Sequence of chain 1.B:
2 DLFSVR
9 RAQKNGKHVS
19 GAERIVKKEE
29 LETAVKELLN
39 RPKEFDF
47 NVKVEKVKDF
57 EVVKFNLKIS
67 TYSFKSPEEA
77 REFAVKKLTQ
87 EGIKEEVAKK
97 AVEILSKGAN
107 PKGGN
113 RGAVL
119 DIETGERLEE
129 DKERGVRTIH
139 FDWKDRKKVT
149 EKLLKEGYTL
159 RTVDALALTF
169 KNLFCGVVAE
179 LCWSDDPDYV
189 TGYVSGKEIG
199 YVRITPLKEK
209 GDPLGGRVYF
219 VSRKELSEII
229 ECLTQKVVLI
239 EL

Binding-site contacts:
Ligand atom C6 contacts residue TYR199 of chain 1.B at 3.1 Å (hydrophobic).
Ligand atom C6 contacts residue THR160 of chain 1.B at 4.4 Å.
Ligand atom C4 contacts residue TYR191 of chain 1.B at 3.9 Å (hydrophobic).
Ligand atom O12 contacts residue SER182 of chain 1.B at 3.1 Å (h-bond).
Ligand atom O72 contacts residue THR189 of chain 1.B at 4.0 Å.
Ligand atom O12 contacts residue ASP183 of chain 1.B at 4.2 Å.
Ligand atom C7 contacts residue ARG201 of chain 1.B at 3.4 Å.
Ligand atom O11 contacts residue ARG159 of chain 1.B at 2.9 Å (salt-bridge).
Ligand atom O11 contacts residue SER182 of chain 1.B at 4.2 Å.
Ligand atom O72 contacts residue ARG201 of chain 1.B at 3.0 Å (salt-bridge).
Ligand atom C6 contacts residue THR189 of chain 1.B at 4.1 Å.
Ligand atom O72 contacts residue TYR187 of chain 1.B at 2.5 Å (h-bond).
Ligand atom C7 contacts residue TYR199 of chain 1.B at 3.4 Å (hydrophobic).
Ligand atom C5 contacts residue TYR187 of chain 1.B at 3.4 Å (hydrophobic).
Ligand atom C6 contacts residue GLY190 of chain 1.B at 4.3 Å.
Ligand atom O72 contacts residue THR157 of chain 1.B at 4.1 Å.
Ligand atom C6 contacts residue TYR191 of chain 1.B at 3.9 Å (hydrophobic).
Ligand atom O71 contacts residue TYR199 of chain 1.B at 2.8 Å (h-bond).
Ligand atom C4 contacts residue THR189 of chain 1.B at 4.3 Å.
Ligand atom C5 contacts residue ARG159 of chain 1.B at 4.3 Å.
Ligand atom C4 contacts residue ARG159 of chain 1.B at 4.3 Å.
Ligand atom C1 contacts residue SER182 of chain 1.B at 3.8 Å.
Ligand atom C2 contacts residue CYS180 of chain 1.B at 3.6 Å (hydrophobic).
Ligand atom C3 contacts residue TYR187 of chain 1.B at 4.3 Å (hydrophobic).
Ligand atom C7 contacts residue THR160 of chain 1.B at 3.0 Å.
Ligand atom C6 contacts residue TYR187 of chain 1.B at 4.3 Å (hydrophobic).
Ligand atom C1 contacts residue ARG159 of chain 1.B at 3.6 Å.
Ligand atom C3 contacts residue CYS180 of chain 1.B at 4.2 Å (hydrophobic).
Ligand atom O12 contacts residue ARG159 of chain 1.B at 3.5 Å (salt-bridge).
Ligand atom C3 contacts residue SER182 of chain 1.B at 4.2 Å.
Ligand atom C2 contacts residue SER182 of chain 1.B at 4.2 Å.
Ligand atom C5 contacts residue THR189 of chain 1.B at 3.6 Å.
Ligand atom C5 contacts residue TYR199 of chain 1.B at 4.3 Å (hydrophobic).
Ligand atom O71 contacts residue THR160 of chain 1.B at 2.7 Å (h-bond).
Ligand atom O71 contacts residue ARG201 of chain 1.B at 2.7 Å (salt-bridge).
Ligand atom C7 contacts residue TYR187 of chain 1.B at 3.6 Å (hydrophobic).
Ligand atom C7 contacts residue THR189 of chain 1.B at 4.3 Å.
Ligand atom C4 contacts residue ALA163 of chain 1.B at 3.7 Å (hydrophobic).
Ligand atom O72 contacts residue THR160 of chain 1.B at 2.9 Å (h-bond).
Ligand atom C3 contacts residue THR189 of chain 1.B at 3.9 Å.

The small molecule below binds the protein below.
Small molecule (SMILES): O=C(O)CCCCCC(=O)O